Sequence of chain 1.B:
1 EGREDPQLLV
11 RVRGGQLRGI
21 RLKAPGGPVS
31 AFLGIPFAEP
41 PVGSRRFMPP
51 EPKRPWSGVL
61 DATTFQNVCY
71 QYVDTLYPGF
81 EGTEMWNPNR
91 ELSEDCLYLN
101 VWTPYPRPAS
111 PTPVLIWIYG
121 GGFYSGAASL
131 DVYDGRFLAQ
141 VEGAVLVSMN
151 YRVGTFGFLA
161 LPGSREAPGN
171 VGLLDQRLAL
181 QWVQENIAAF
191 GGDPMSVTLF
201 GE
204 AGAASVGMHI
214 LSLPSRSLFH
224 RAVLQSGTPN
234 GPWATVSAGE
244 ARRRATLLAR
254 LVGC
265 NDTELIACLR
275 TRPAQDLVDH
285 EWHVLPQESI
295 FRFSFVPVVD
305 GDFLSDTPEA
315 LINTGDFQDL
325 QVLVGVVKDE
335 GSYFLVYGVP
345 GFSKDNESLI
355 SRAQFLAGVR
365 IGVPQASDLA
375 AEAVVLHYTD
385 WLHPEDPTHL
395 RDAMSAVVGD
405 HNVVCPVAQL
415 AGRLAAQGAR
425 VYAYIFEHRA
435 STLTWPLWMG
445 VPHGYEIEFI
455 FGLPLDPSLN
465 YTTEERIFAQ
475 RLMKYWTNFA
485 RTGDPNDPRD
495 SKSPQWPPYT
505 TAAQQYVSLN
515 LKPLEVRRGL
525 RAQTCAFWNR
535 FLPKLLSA

Binding-site contacts:
Ligand atom N3 contacts residue TYR124 of chain 1.B at 3.3 Å (h-bond).
Ligand atom O3 contacts residue TRP286 of chain 1.B at 3.4 Å.
Ligand atom C14 contacts residue TRP286 of chain 1.B at 3.2 Å (hydrophobic).
Ligand atom N4 contacts residue TYR124 of chain 1.B at 4.2 Å.
Ligand atom O3 contacts residue LEU289 of chain 1.B at 4.5 Å.
Ligand atom C12 contacts residue TRP286 of chain 1.B at 3.2 Å (hydrophobic).
Ligand atom N4 contacts residue SER298 of chain 1.B at 4.3 Å.
Ligand atom N4 contacts residue GLU285 of chain 1.B at 3.7 Å.
Ligand atom C9 contacts residue TYR72 of chain 1.B at 3.9 Å (hydrophobic).
Ligand atom N3 contacts residue TRP286 of chain 1.B at 3.4 Å.
Ligand atom O3 contacts residue PHE297 of chain 1.B at 3.5 Å.
Ligand atom O3 contacts residue ARG296 of chain 1.B at 3.8 Å.
Ligand atom O3 contacts residue TYR124 of chain 1.B at 4.0 Å.
Ligand atom C8 contacts residue TYR341 of chain 1.B at 3.9 Å (hydrophobic).
Ligand atom C11 contacts residue PHE297 of chain 1.B at 4.5 Å (hydrophobic).
Ligand atom C10 contacts residue TYR72 of chain 1.B at 4.3 Å (hydrophobic).
Ligand atom C13 contacts residue TRP286 of chain 1.B at 3.1 Å (hydrophobic).
Ligand atom C12 contacts residue PHE297 of chain 1.B at 3.9 Å (hydrophobic).
Ligand atom C10 contacts residue TYR124 of chain 1.B at 3.6 Å (hydrophobic).
Ligand atom C12 contacts residue ARG296 of chain 1.B at 4.2 Å.
Ligand atom C11 contacts residue TYR124 of chain 1.B at 3.7 Å (hydrophobic).
Ligand atom O2 contacts residue TYR124 of chain 1.B at 3.4 Å (h-bond).
Ligand atom C14 contacts residue SER298 of chain 1.B at 4.5 Å.
Ligand atom C12 contacts residue TYR124 of chain 1.B at 3.8 Å (hydrophobic).
Ligand atom C13 contacts residue PHE297 of chain 1.B at 4.5 Å (hydrophobic).
Ligand atom N4 contacts residue TRP286 of chain 1.B at 3.4 Å.
Ligand atom C8 contacts residue TRP286 of chain 1.B at 3.6 Å (hydrophobic).
Ligand atom C9 contacts residue TRP286 of chain 1.B at 3.7 Å (hydrophobic).
Ligand atom C14 contacts residue PHE297 of chain 1.B at 4.4 Å (hydrophobic).
Ligand atom C7 contacts residue TYR124 of chain 1.B at 3.3 Å (hydrophobic).
Ligand atom C13 contacts residue TYR124 of chain 1.B at 3.7 Å (hydrophobic).
Ligand atom O2 contacts residue TYR341 of chain 1.B at 3.7 Å.
Ligand atom C14 contacts residue TYR124 of chain 1.B at 3.9 Å (hydrophobic).
Ligand atom C8 contacts residue TYR124 of chain 1.B at 3.6 Å (hydrophobic).
Ligand atom C11 contacts residue TRP286 of chain 1.B at 3.3 Å (hydrophobic).
Ligand atom O3 contacts residue SER298 of chain 1.B at 3.6 Å.
Ligand atom C9 contacts residue TYR124 of chain 1.B at 3.5 Å (hydrophobic).
Ligand atom C7 contacts residue TYR341 of chain 1.B at 3.1 Å (hydrophobic).
Ligand atom C10 contacts residue TRP286 of chain 1.B at 3.6 Å (hydrophobic).

A protein and the small-molecule ligand that binds it are described below.
Small molecule (SMILES): NC(=O)c1cc[n+](COC[n+]2ccccc2/C=N/O)cc1